Binding-site contacts:
Ligand atom C6 contacts residue LYS371 of chain 1.E at 4.4 Å.
Ligand atom C6 contacts residue ASN370 of chain 1.E at 4.3 Å.
Ligand atom O6 contacts residue ASN370 of chain 1.E at 3.2 Å.
Ligand atom C2 contacts residue ASN370 of chain 1.E at 2.5 Å.
Ligand atom C7 contacts residue ASN370 of chain 1.E at 3.7 Å.
Ligand atom O5 contacts residue ASN370 of chain 1.E at 2.5 Å (h-bond).
Ligand atom O5 contacts residue LYS371 of chain 1.E at 4.3 Å.
Ligand atom O6 contacts residue LYS371 of chain 1.E at 3.4 Å (salt-bridge).
Ligand atom C3 contacts residue ASN370 of chain 1.E at 3.8 Å.
Ligand atom C5 contacts residue ASN370 of chain 1.E at 3.8 Å.
Ligand atom O7 contacts residue ASN370 of chain 1.E at 4.1 Å.
Ligand atom N2 contacts residue ASN370 of chain 1.E at 2.8 Å (h-bond).
Ligand atom C1 contacts residue ASN370 of chain 1.E at 1.5 Å.
Ligand atom C4 contacts residue ASN370 of chain 1.E at 4.3 Å.

Sequence of chain 1.E:
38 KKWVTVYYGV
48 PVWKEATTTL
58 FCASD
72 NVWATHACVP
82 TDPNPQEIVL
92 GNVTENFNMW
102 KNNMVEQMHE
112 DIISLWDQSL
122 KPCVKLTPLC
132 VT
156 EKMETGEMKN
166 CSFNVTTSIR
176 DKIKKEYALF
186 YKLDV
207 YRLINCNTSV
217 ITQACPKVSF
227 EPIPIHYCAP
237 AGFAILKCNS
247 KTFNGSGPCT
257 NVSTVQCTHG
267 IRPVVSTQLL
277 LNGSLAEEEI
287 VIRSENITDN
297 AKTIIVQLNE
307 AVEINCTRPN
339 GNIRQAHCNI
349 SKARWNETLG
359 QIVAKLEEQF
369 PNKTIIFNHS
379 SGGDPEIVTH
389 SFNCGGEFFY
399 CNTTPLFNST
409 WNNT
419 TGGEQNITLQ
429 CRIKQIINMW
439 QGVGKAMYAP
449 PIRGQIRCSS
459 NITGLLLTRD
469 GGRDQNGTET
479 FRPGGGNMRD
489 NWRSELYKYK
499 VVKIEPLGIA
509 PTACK

This protein binds this small molecule.
Small molecule (SMILES): CC(=O)N[C@@H]1[C@@H](O)[C@H](O)[C@@H](CO)O[C@H]1O